The protein below binds the small molecule below.
Small molecule (SMILES): CC(=O)N[C@@H]1[C@@H](O)[C@H](O)[C@@H](CO)O[C@H]1O

Sequence of chain 1.F:
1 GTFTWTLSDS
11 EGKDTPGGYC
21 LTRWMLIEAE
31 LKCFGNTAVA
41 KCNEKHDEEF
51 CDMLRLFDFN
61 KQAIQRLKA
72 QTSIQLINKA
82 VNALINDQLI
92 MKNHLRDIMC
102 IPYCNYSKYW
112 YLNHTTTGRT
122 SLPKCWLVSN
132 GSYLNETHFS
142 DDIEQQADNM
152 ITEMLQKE

Sequence of chain 1.H:
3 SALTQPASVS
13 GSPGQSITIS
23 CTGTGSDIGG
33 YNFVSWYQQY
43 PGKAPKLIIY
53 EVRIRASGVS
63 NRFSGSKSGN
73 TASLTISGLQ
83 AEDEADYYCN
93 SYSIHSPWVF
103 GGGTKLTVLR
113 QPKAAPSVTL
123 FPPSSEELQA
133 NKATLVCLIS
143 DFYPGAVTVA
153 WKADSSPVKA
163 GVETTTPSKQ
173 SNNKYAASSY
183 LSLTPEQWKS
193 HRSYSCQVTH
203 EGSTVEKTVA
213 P

Binding-site contacts:
Ligand atom O6 contacts residue GLY27 of chain 1.H at 4.2 Å.
Ligand atom C2 contacts residue ASN131 of chain 1.F at 2.6 Å.
Ligand atom C3 contacts residue ASN131 of chain 1.F at 3.9 Å.
Ligand atom N2 contacts residue ASN131 of chain 1.F at 3.0 Å (h-bond).
Ligand atom C7 contacts residue GLY31 of chain 1.H at 4.4 Å.
Ligand atom C1 contacts residue GLY31 of chain 1.H at 4.2 Å.
Ligand atom C1 contacts residue ASN131 of chain 1.F at 1.4 Å.
Ligand atom O7 contacts residue ASN131 of chain 1.F at 3.2 Å (h-bond).
Ligand atom O5 contacts residue GLY31 of chain 1.H at 4.3 Å.
Ligand atom O5 contacts residue ASN131 of chain 1.F at 2.4 Å (h-bond).
Ligand atom C5 contacts residue ASN131 of chain 1.F at 3.7 Å.
Ligand atom C2 contacts residue GLY31 of chain 1.H at 4.2 Å.
Ligand atom C8 contacts residue ASN131 of chain 1.F at 4.2 Å.
Ligand atom C7 contacts residue ASN131 of chain 1.F at 3.3 Å.
Ligand atom O7 contacts residue GLY31 of chain 1.H at 3.4 Å (h-bond).
Ligand atom C4 contacts residue ASN131 of chain 1.F at 4.3 Å.